Binding-site contacts:
Ligand atom OAA contacts residue ILE127 of chain 1.B at 4.0 Å.
Ligand atom CAH contacts residue LEU94 of chain 1.B at 3.8 Å (hydrophobic).
Ligand atom OAB contacts residue GLU56 of chain 1.B at 2.5 Å (salt-bridge).
Ligand atom OAA contacts residue MET91 of chain 1.B at 3.2 Å.
Ligand atom CAI contacts residue MET46 of chain 1.B at 3.9 Å (hydrophobic).
Ligand atom OAC contacts residue MET46 of chain 1.B at 3.2 Å.
Ligand atom OAC contacts residue LEU228 of chain 1.B at 3.5 Å.
Ligand atom CAL contacts residue LEU90 of chain 1.B at 4.0 Å (hydrophobic).
Ligand atom OAJ contacts residue LEU94 of chain 1.B at 3.6 Å.
Ligand atom OAJ contacts residue MET91 of chain 1.B at 3.9 Å.
Ligand atom CAD contacts residue GLU56 of chain 1.B at 3.0 Å.
Ligand atom CAG contacts residue MET124 of chain 1.B at 3.9 Å (hydrophobic).
Ligand atom CAE contacts residue ILE127 of chain 1.B at 4.1 Å (hydrophobic).
Ligand atom CAM contacts residue MET46 of chain 1.B at 4.0 Å (hydrophobic).
Ligand atom CAH contacts residue LEU90 of chain 1.B at 3.5 Å (hydrophobic).
Ligand atom CAF contacts residue ALA53 of chain 1.B at 3.9 Å (hydrophobic).
Ligand atom CAD contacts residue LEU52 of chain 1.B at 3.9 Å (hydrophobic).
Ligand atom CAE contacts residue GLY224 of chain 1.B at 4.0 Å.
Ligand atom CAI contacts residue LEU228 of chain 1.B at 3.6 Å (hydrophobic).
Ligand atom CAM contacts residue LEU228 of chain 1.B at 4.0 Å (hydrophobic).
Ligand atom OAB contacts residue ARG97 of chain 1.B at 2.9 Å (salt-bridge).
Ligand atom CAO contacts residue PHE107 of chain 1.B at 3.9 Å (hydrophobic).
Ligand atom OAC contacts residue MET231 of chain 1.B at 4.1 Å.
Ligand atom OAJ contacts residue PHE107 of chain 1.B at 4.0 Å.
Ligand atom CAL contacts residue ARG97 of chain 1.B at 4.0 Å.
Ligand atom CAE contacts residue MET124 of chain 1.B at 3.4 Å (hydrophobic).
Ligand atom CAM contacts residue MET124 of chain 1.B at 3.6 Å (hydrophobic).
Ligand atom CAO contacts residue LEU94 of chain 1.B at 4.1 Å (hydrophobic).
Ligand atom OAA contacts residue LEU131 of chain 1.B at 3.5 Å.
Ligand atom CAL contacts residue GLU56 of chain 1.B at 3.2 Å.
Ligand atom CAE contacts residue HIS227 of chain 1.B at 3.3 Å.
Ligand atom CAD contacts residue ALA53 of chain 1.B at 4.2 Å (hydrophobic).
Ligand atom CAH contacts residue PHE107 of chain 1.B at 4.2 Å (hydrophobic).
Ligand atom CAF contacts residue LEU49 of chain 1.B at 3.5 Å (hydrophobic).
Ligand atom CAN contacts residue MET91 of chain 1.B at 4.1 Å (hydrophobic).
Ligand atom OAC contacts residue MET124 of chain 1.B at 4.0 Å.
Ligand atom OAC contacts residue HIS227 of chain 1.B at 2.4 Å (h-bond).
Ligand atom CAM contacts residue HIS227 of chain 1.B at 3.2 Å.
Ligand atom OAK contacts residue LEU49 of chain 1.B at 3.8 Å.
Ligand atom OAB contacts residue LEU90 of chain 1.B at 3.8 Å.

Sequence of chain 1.B:
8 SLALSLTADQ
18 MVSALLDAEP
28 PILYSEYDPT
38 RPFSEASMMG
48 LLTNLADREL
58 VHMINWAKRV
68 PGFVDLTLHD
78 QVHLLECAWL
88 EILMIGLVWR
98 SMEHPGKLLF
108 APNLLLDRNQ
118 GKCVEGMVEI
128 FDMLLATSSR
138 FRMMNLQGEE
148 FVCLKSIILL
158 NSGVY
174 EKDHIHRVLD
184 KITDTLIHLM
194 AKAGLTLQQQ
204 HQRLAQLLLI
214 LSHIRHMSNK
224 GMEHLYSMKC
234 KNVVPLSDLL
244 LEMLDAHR

This small molecule binds to this protein.
Small molecule (SMILES): O=c1oc2cc(O)ccc2c2oc3cc(O)ccc3c12